This small molecule binds to this protein.
Small molecule (SMILES): CC(=O)N[C@@H]1[C@@H](O)[C@H](O)[C@@H](CO)O[C@H]1O

Sequence of chain 1.C:
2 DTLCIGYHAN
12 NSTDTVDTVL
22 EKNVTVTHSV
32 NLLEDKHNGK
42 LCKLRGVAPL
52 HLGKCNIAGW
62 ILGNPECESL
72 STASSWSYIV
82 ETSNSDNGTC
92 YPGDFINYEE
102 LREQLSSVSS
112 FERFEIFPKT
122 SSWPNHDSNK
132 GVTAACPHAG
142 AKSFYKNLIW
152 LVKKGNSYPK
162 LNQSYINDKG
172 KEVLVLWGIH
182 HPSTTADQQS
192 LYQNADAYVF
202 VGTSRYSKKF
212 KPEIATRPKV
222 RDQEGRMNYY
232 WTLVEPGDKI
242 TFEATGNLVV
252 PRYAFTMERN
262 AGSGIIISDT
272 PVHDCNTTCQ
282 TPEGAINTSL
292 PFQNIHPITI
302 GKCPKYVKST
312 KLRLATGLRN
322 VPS

Binding-site contacts:
Ligand atom N2 contacts residue ARG222 of chain 1.C at 4.4 Å.
Ligand atom O4 contacts residue ASN88 of chain 1.C at 4.4 Å.
Ligand atom C7 contacts residue ASN65 of chain 1.C at 4.4 Å.
Ligand atom C2 contacts residue ASN88 of chain 1.C at 2.5 Å.
Ligand atom C8 contacts residue GLU67 of chain 1.C at 3.5 Å.
Ligand atom O7 contacts residue GLU67 of chain 1.C at 3.8 Å.
Ligand atom C1 contacts residue ASN88 of chain 1.C at 1.4 Å.
Ligand atom C8 contacts residue CYS137 of chain 1.C at 3.4 Å (hydrophobic).
Ligand atom O5 contacts residue ASN88 of chain 1.C at 2.5 Å (h-bond).
Ligand atom O6 contacts residue ASP87 of chain 1.C at 2.6 Å (salt-bridge).
Ligand atom O7 contacts residue PRO138 of chain 1.C at 3.4 Å (h-bond).
Ligand atom N2 contacts residue GLU67 of chain 1.C at 4.0 Å.
Ligand atom N2 contacts residue ASN88 of chain 1.C at 3.4 Å (h-bond).
Ligand atom C3 contacts residue ASN88 of chain 1.C at 3.7 Å.
Ligand atom C6 contacts residue ASP87 of chain 1.C at 3.8 Å.
Ligand atom C2 contacts residue GLU67 of chain 1.C at 4.5 Å.
Ligand atom C7 contacts residue ASN88 of chain 1.C at 3.8 Å.
Ligand atom C4 contacts residue ASN88 of chain 1.C at 3.3 Å.
Ligand atom C6 contacts residue ASN88 of chain 1.C at 3.0 Å.
Ligand atom C2 contacts residue ARG222 of chain 1.C at 4.3 Å.
Ligand atom O6 contacts residue ASN88 of chain 1.C at 2.7 Å (h-bond).
Ligand atom C7 contacts residue CYS137 of chain 1.C at 3.8 Å (hydrophobic).
Ligand atom C7 contacts residue GLU67 of chain 1.C at 3.6 Å.
Ligand atom C1 contacts residue GLU67 of chain 1.C at 3.8 Å.
Ligand atom C8 contacts residue ASN65 of chain 1.C at 3.2 Å.
Ligand atom C5 contacts residue ASN88 of chain 1.C at 3.1 Å.
Ligand atom O3 contacts residue ARG222 of chain 1.C at 3.0 Å (salt-bridge).
Ligand atom C3 contacts residue ARG222 of chain 1.C at 4.2 Å.
Ligand atom O7 contacts residue CYS137 of chain 1.C at 3.2 Å.
Ligand atom C8 contacts residue ASN88 of chain 1.C at 3.4 Å.